Binding-site contacts:
Ligand atom C5A contacts residue ILE220 of chain 57.A at 3.9 Å (hydrophobic).
Ligand atom C4C contacts residue MET217 of chain 57.A at 4.2 Å (hydrophobic).
Ligand atom C6B contacts residue ILE125 of chain 57.A at 3.6 Å (hydrophobic).
Ligand atom C5A contacts residue TYR147 of chain 57.A at 4.1 Å (hydrophobic).
Ligand atom C1B contacts residue ILE125 of chain 57.A at 3.1 Å (hydrophobic).
Ligand atom C5A contacts residue MET146 of chain 57.A at 3.7 Å (hydrophobic).
Ligand atom C4B contacts residue ILE220 of chain 57.A at 4.0 Å (hydrophobic).
Ligand atom C4 contacts residue LEU103 of chain 57.A at 3.4 Å (hydrophobic).
Ligand atom C5A contacts residue TYR145 of chain 57.A at 3.8 Å (hydrophobic).
Ligand atom C5 contacts residue LEU103 of chain 57.A at 3.8 Å (hydrophobic).
Ligand atom C6B contacts residue ILE184 of chain 57.A at 4.1 Å (hydrophobic).
Ligand atom C2A contacts residue PHE182 of chain 57.A at 4.2 Å (hydrophobic).
Ligand atom O1B contacts residue ILE125 of chain 57.A at 3.5 Å.
Ligand atom CL1 contacts residue ILE125 of chain 57.A at 3.5 Å.
Ligand atom C4A contacts residue TYR145 of chain 57.A at 3.3 Å (hydrophobic).
Ligand atom C2B contacts residue ILE125 of chain 57.A at 3.1 Å (hydrophobic).
Ligand atom O1A contacts residue TYR147 of chain 57.A at 4.0 Å.
Ligand atom N3A contacts residue LEU127 of chain 57.A at 4.1 Å.
Ligand atom C31 contacts residue GLN104 of chain 57.A at 3.6 Å.
Ligand atom CL2 contacts residue ILE184 of chain 57.A at 3.9 Å.
Ligand atom C4B contacts residue ILE125 of chain 57.A at 3.9 Å (hydrophobic).
Ligand atom C2C contacts residue MET217 of chain 57.A at 3.7 Å (hydrophobic).
Ligand atom N2 contacts residue ASN215 of chain 57.A at 3.7 Å.
Ligand atom C31 contacts residue MET195 of chain 57.A at 3.5 Å (hydrophobic).
Ligand atom N3A contacts residue PHE182 of chain 57.A at 4.0 Å.
Ligand atom C3B contacts residue ILE220 of chain 57.A at 4.2 Å (hydrophobic).
Ligand atom CL2 contacts residue TYR147 of chain 57.A at 3.4 Å.
Ligand atom C2A contacts residue ILE220 of chain 57.A at 3.8 Å (hydrophobic).
Ligand atom CL2 contacts residue LEU187 of chain 57.A at 3.9 Å.
Ligand atom C4A contacts residue ILE220 of chain 57.A at 4.1 Å (hydrophobic).
Ligand atom C1C contacts residue LEU103 of chain 57.A at 4.1 Å (hydrophobic).
Ligand atom C3 contacts residue LEU103 of chain 57.A at 4.1 Å (hydrophobic).
Ligand atom C5B contacts residue ILE125 of chain 57.A at 3.9 Å (hydrophobic).
Ligand atom N2 contacts residue THR102 of chain 57.A at 4.2 Å.
Ligand atom C5B contacts residue TYR147 of chain 57.A at 3.9 Å (hydrophobic).
Ligand atom CL1 contacts residue ILE239 of chain 57.A at 3.8 Å.
Ligand atom C3B contacts residue ILE125 of chain 57.A at 3.5 Å (hydrophobic).
Ligand atom O1A contacts residue ILE220 of chain 57.A at 3.6 Å.
Ligand atom O1 contacts residue MET217 of chain 57.A at 4.2 Å.
Ligand atom C4A contacts residue LEU127 of chain 57.A at 4.0 Å (hydrophobic).

This protein binds this small molecule.
Small molecule (SMILES): Cc1cc(CCCCCOc2c(Cl)cc(C3=NCCO3)cc2Cl)on1

Sequence of chain 57.A:
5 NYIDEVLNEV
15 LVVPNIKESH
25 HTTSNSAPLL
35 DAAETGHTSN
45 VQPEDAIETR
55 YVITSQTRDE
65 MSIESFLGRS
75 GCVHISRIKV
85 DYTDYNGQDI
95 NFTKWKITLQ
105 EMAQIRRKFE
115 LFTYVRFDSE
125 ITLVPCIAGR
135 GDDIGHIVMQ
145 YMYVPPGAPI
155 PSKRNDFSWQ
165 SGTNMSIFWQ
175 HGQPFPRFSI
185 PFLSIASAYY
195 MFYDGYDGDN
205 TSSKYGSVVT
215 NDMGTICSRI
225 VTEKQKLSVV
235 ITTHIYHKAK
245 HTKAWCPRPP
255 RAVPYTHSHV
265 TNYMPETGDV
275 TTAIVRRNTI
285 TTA